Binding-site contacts:
Ligand atom C12 contacts residue GLY17 of chain 1.A at 3.4 Å.
Ligand atom O22 contacts residue THR76 of chain 1.A at 3.2 Å.
Ligand atom O22 contacts residue GLN77 of chain 1.A at 3.0 Å (h-bond).
Ligand atom C44 contacts residue TYR202 of chain 1.A at 3.5 Å (hydrophobic).
Ligand atom C32 contacts residue ASP36 of chain 1.A at 3.4 Å.
Ligand atom C36 contacts residue GLN77 of chain 1.A at 3.4 Å.
Ligand atom C28 contacts residue GLY234 of chain 1.A at 3.3 Å.
Ligand atom C29 contacts residue ARG239 of chain 1.A at 3.3 Å.
Ligand atom O23 contacts residue ASN237 of chain 1.A at 3.0 Å (h-bond).
Ligand atom C14 contacts residue SER233 of chain 1.A at 3.3 Å.
Ligand atom N4 contacts residue GLY38 of chain 1.A at 3.2 Å (h-bond).
Ligand atom C15 contacts residue GLY234 of chain 1.A at 3.5 Å.
Ligand atom C11 contacts residue THR236 of chain 1.A at 3.4 Å.
Ligand atom N3 contacts residue GLY234 of chain 1.A at 3.5 Å (h-bond).
Ligand atom C35 contacts residue LEU34 of chain 1.A at 3.3 Å (hydrophobic).
Ligand atom O31 contacts residue ASP36 of chain 1.A at 2.4 Å (salt-bridge).
Ligand atom C18 contacts residue GLN16 of chain 1.A at 3.4 Å.
Ligand atom O24 contacts residue THR236 of chain 1.A at 3.2 Å (h-bond).
Ligand atom C13 contacts residue ALA339 of chain 1.A at 3.5 Å (hydrophobic).
Ligand atom C23 contacts residue GLN77 of chain 1.A at 3.4 Å.
Ligand atom C41 contacts residue PRO74 of chain 1.A at 3.5 Å (hydrophobic).
Ligand atom C21 contacts residue THR236 of chain 1.A at 3.1 Å.
Ligand atom C16 contacts residue THR236 of chain 1.A at 3.4 Å.
Ligand atom N21 contacts residue GLY234 of chain 1.A at 3.1 Å (h-bond).
Ligand atom O24 contacts residue ASN237 of chain 1.A at 2.8 Å (h-bond).
Ligand atom O31 contacts residue ASP232 of chain 1.A at 2.6 Å (salt-bridge).
Ligand atom O23 contacts residue SER329 of chain 1.A at 3.0 Å (h-bond).
Ligand atom O32 contacts residue TYR75 of chain 1.A at 3.1 Å.
Ligand atom C24 contacts residue GLN77 of chain 1.A at 3.4 Å.
Ligand atom O32 contacts residue THR76 of chain 1.A at 3.0 Å (h-bond).
Ligand atom N21 contacts residue THR236 of chain 1.A at 3.3 Å (h-bond).
Ligand atom C11 contacts residue GLY17 of chain 1.A at 3.0 Å.
Ligand atom O21 contacts residue THR236 of chain 1.A at 3.0 Å (h-bond).
Ligand atom C20 contacts residue ASN237 of chain 1.A at 3.4 Å.
Ligand atom C45 contacts residue TYR202 of chain 1.A at 3.4 Å (hydrophobic).
Ligand atom C16 contacts residue GLY17 of chain 1.A at 3.4 Å.
Ligand atom O23 contacts residue ARG239 of chain 1.A at 3.0 Å.
Ligand atom N5 contacts residue PRO74 of chain 1.A at 2.7 Å (h-bond).
Ligand atom O4 contacts residue TYR202 of chain 1.A at 2.4 Å (h-bond).
Ligand atom C37 contacts residue ASP232 of chain 1.A at 3.2 Å.

A small-molecule ligand and the protein it binds are described below.
Small molecule (SMILES): CC(C)C[C@H](NC(=O)c1cc(C(=O)N[C@H](C)c2ccccc2)cc(N(C)S(C)(=O)=O)c1)[C@@H](O)C[C@@H](C)C(=O)N[C@H](C(=O)NC(C)C)C(C)C

Sequence of chain 1.A:
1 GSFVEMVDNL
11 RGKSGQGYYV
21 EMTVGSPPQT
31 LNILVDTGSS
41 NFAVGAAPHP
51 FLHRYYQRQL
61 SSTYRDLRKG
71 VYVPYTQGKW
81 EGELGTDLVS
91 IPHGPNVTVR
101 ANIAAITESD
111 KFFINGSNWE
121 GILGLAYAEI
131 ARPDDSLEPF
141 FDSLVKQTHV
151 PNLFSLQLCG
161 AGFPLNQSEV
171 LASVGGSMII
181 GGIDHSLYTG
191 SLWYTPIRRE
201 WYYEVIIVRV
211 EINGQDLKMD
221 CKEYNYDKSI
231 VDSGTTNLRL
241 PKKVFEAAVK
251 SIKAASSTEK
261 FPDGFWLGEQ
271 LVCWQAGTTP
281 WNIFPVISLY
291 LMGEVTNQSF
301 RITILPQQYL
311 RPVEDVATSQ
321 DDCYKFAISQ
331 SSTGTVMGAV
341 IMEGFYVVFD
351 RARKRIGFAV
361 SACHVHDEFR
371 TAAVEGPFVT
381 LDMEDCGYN